Sequence of chain 1.E:
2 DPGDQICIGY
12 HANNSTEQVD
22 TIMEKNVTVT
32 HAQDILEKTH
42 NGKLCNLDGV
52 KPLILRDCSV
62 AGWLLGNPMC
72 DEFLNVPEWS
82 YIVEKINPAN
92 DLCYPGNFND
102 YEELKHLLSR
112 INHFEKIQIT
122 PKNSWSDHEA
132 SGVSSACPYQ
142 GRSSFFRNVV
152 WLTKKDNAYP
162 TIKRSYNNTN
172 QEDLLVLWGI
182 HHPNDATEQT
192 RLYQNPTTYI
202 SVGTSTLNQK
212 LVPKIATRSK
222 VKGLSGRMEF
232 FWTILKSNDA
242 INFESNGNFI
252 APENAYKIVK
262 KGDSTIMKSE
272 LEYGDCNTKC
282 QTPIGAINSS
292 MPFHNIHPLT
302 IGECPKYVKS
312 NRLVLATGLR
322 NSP

Binding-site contacts:
Ligand atom C8 contacts residue ASN239 of chain 1.E at 3.8 Å.
Ligand atom C8 contacts residue ASP240 of chain 1.E at 4.2 Å.
Ligand atom O5 contacts residue ASN168 of chain 1.E at 2.3 Å (h-bond).
Ligand atom O7 contacts residue ASN168 of chain 1.E at 3.7 Å.
Ligand atom C5 contacts residue ASN239 of chain 1.E at 3.5 Å.
Ligand atom C2 contacts residue ASN239 of chain 1.E at 3.8 Å.
Ligand atom C3 contacts residue ASN168 of chain 1.E at 3.6 Å.
Ligand atom O5 contacts residue THR170 of chain 1.E at 4.2 Å.
Ligand atom C7 contacts residue ASN239 of chain 1.E at 3.9 Å.
Ligand atom C1 contacts residue ASN168 of chain 1.E at 1.4 Å.
Ligand atom O7 contacts residue ASN239 of chain 1.E at 3.2 Å (h-bond).
Ligand atom C5 contacts residue ASN168 of chain 1.E at 3.6 Å.
Ligand atom O5 contacts residue ASN239 of chain 1.E at 3.9 Å.
Ligand atom C6 contacts residue ASN239 of chain 1.E at 3.9 Å.
Ligand atom C3 contacts residue ASN239 of chain 1.E at 4.0 Å.
Ligand atom O5 contacts residue ASN239 of chain 1.E at 4.2 Å.
Ligand atom C1 contacts residue ASN239 of chain 1.E at 3.5 Å.
Ligand atom N2 contacts residue ALA241 of chain 1.E at 4.5 Å.
Ligand atom C2 contacts residue ASN168 of chain 1.E at 2.2 Å.
Ligand atom C8 contacts residue ALA241 of chain 1.E at 3.8 Å (hydrophobic).
Ligand atom C6 contacts residue ASN239 of chain 1.E at 4.4 Å.
Ligand atom N2 contacts residue ASN239 of chain 1.E at 3.2 Å (h-bond).
Ligand atom C8 contacts residue SER220 of chain 1.A at 3.8 Å.
Ligand atom C4 contacts residue ASN168 of chain 1.E at 4.1 Å.
Ligand atom O3 contacts residue LYS221 of chain 1.A at 3.5 Å (salt-bridge).
Ligand atom C4 contacts residue ASN239 of chain 1.E at 4.2 Å.
Ligand atom O4 contacts residue ASN239 of chain 1.E at 3.8 Å.
Ligand atom N2 contacts residue ASN168 of chain 1.E at 2.7 Å (h-bond).
Ligand atom C7 contacts residue ASN168 of chain 1.E at 3.4 Å.
Ligand atom C7 contacts residue ALA241 of chain 1.E at 4.1 Å (hydrophobic).
Ligand atom O3 contacts residue ASN168 of chain 1.E at 4.5 Å.

The small molecule below binds the protein below.
Small molecule (SMILES): CC(=O)N[C@H]1[C@H](O[C@H]2[C@H](O[C@H]3O[C@@H](C)[C@@H](O)[C@@H](O)[C@@H]3O)[C@@H](NC(C)=O)CO[C@@H]2CO)O[C@H](CO)[C@@H](O)[C@@H]1O

Sequence of chain 1.A:
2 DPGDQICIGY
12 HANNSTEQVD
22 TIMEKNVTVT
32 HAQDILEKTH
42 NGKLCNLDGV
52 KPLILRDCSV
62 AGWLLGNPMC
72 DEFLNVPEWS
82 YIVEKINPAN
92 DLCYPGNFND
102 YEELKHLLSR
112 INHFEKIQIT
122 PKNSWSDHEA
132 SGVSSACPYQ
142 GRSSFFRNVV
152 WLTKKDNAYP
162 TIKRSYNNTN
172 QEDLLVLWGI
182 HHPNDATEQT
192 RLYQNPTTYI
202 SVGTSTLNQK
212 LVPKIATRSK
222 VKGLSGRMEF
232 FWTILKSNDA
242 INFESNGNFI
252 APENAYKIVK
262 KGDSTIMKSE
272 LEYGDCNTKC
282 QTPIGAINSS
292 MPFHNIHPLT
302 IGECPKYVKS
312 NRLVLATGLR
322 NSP